Sequence of chain 11.B:
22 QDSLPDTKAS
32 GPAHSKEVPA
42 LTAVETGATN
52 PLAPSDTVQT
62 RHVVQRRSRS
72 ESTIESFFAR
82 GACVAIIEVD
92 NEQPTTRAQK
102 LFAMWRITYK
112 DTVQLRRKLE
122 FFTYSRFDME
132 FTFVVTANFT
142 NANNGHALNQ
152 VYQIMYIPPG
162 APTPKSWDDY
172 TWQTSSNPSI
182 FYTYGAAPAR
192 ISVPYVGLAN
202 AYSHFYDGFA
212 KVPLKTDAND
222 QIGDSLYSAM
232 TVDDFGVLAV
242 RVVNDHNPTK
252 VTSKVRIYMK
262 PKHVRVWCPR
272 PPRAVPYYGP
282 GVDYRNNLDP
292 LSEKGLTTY

Sequence of chain 12.D:
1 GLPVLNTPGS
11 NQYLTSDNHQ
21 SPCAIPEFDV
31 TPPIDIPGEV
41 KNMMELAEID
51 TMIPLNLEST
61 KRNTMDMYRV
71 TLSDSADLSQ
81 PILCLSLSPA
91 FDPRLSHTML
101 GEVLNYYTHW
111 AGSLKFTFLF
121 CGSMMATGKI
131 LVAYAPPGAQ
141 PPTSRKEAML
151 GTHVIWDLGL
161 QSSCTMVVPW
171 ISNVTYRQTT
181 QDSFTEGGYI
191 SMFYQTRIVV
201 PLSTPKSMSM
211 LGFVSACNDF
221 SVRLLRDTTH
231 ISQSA

Binding-site contacts:
Ligand atom C22 contacts residue PHE236 of chain 11.B at 3.9 Å (hydrophobic).
Ligand atom C11 contacts residue TYR157 of chain 11.B at 3.6 Å (hydrophobic).
Ligand atom C10 contacts residue VAL194 of chain 11.B at 3.7 Å (hydrophobic).
Ligand atom C19 contacts residue PHE236 of chain 11.B at 3.5 Å (hydrophobic).
Ligand atom C14 contacts residue PHE236 of chain 11.B at 3.9 Å (hydrophobic).
Ligand atom C20 contacts residue TYR110 of chain 11.B at 3.5 Å (hydrophobic).
Ligand atom C11 contacts residue VAL194 of chain 11.B at 3.7 Å (hydrophobic).
Ligand atom C20 contacts residue PHE236 of chain 11.B at 3.2 Å (hydrophobic).
Ligand atom C3 contacts residue PRO179 of chain 11.B at 3.7 Å (hydrophobic).
Ligand atom N3 contacts residue ILE192 of chain 11.B at 3.8 Å.
Ligand atom C10 contacts residue TYR157 of chain 11.B at 3.6 Å (hydrophobic).
Ligand atom C4 contacts residue ALA24 of chain 11.D at 3.8 Å (hydrophobic).
Ligand atom O24 contacts residue PHE236 of chain 11.B at 3.7 Å.
Ligand atom C21 contacts residue TYR203 of chain 11.B at 3.8 Å (hydrophobic).
Ligand atom C1 contacts residue PRO179 of chain 11.B at 3.9 Å (hydrophobic).
Ligand atom C12 contacts residue PHE236 of chain 11.B at 3.8 Å (hydrophobic).
Ligand atom C27 contacts residue THR109 of chain 11.B at 3.5 Å.
Ligand atom C23 contacts residue PHE236 of chain 11.B at 3.5 Å (hydrophobic).
Ligand atom C14 contacts residue VAL197 of chain 11.B at 3.6 Å (hydrophobic).
Ligand atom C19 contacts residue TYR110 of chain 11.B at 3.7 Å (hydrophobic).
Ligand atom C23 contacts residue TYR110 of chain 11.B at 3.3 Å (hydrophobic).
Ligand atom C8 contacts residue ILE108 of chain 11.B at 3.8 Å (hydrophobic).
Ligand atom C1 contacts residue ILE155 of chain 11.B at 3.7 Å (hydrophobic).
Ligand atom C3 contacts residue TYR157 of chain 11.B at 3.5 Å (hydrophobic).
Ligand atom O25 contacts residue TYR110 of chain 11.B at 3.0 Å.
Ligand atom C8 contacts residue PHE132 of chain 11.B at 3.4 Å (hydrophobic).
Ligand atom C22 contacts residue TYR203 of chain 11.B at 3.5 Å (hydrophobic).
Ligand atom C3 contacts residue ALA24 of chain 11.D at 3.7 Å (hydrophobic).
Ligand atom N4 contacts residue ILE192 of chain 11.B at 3.6 Å.
Ligand atom C9 contacts residue ILE108 of chain 11.B at 3.5 Å (hydrophobic).
Ligand atom C1 contacts residue ILE181 of chain 11.B at 3.4 Å (hydrophobic).
Ligand atom C7 contacts residue PHE132 of chain 11.B at 3.6 Å (hydrophobic).
Ligand atom O24 contacts residue TYR110 of chain 11.B at 3.9 Å.
Ligand atom N4 contacts residue LEU239 of chain 11.B at 3.8 Å.
Ligand atom C13 contacts residue VAL197 of chain 11.B at 3.6 Å (hydrophobic).
Ligand atom N6 contacts residue VAL194 of chain 11.B at 3.7 Å.
Ligand atom C9 contacts residue TYR157 of chain 11.B at 3.8 Å (hydrophobic).
Ligand atom C21 contacts residue PHE236 of chain 11.B at 3.4 Å (hydrophobic).
Ligand atom C4 contacts residue TYR157 of chain 11.B at 3.4 Å (hydrophobic).
Ligand atom C26 contacts residue THR109 of chain 11.B at 3.7 Å.

A small-molecule ligand and the protein it binds are described below.
Small molecule (SMILES): CCOC(=O)c1ccc(OCCCCC2CCN(c3ccc(C)nn3)CC2)cc1

Sequence of chain 11.D:
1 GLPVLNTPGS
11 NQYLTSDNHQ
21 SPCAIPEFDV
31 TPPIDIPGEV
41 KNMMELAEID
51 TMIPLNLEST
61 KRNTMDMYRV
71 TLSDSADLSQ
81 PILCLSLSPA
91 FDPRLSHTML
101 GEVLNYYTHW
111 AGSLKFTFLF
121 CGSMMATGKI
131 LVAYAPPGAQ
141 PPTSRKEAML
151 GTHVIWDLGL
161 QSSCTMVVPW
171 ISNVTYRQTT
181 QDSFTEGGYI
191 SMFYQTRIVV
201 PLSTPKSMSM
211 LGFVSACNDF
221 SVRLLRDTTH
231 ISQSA